Binding-site contacts:
Ligand atom C9 contacts residue VAL295 of chain 1.B at 4.0 Å (hydrophobic).
Ligand atom C1 contacts residue VAL247 of chain 1.B at 4.4 Å (hydrophobic).
Ligand atom C5 contacts residue LEU244 of chain 1.B at 4.1 Å (hydrophobic).
Ligand atom C2 contacts residue LEU244 of chain 1.B at 4.0 Å (hydrophobic).
Ligand atom C9 contacts residue VAL396 of chain 1.B at 4.2 Å (hydrophobic).
Ligand atom C2 contacts residue TYR96 of chain 1.B at 3.4 Å (hydrophobic).
Ligand atom C3 contacts residue HEM1 of chain 1.H at 4.5 Å.
Ligand atom C5 contacts residue CYN1 of chain 1.I at 3.3 Å.
Ligand atom C3 contacts residue LEU244 of chain 1.B at 3.9 Å (hydrophobic).
Ligand atom C8 contacts residue HEM1 of chain 1.H at 4.1 Å.
Ligand atom C6 contacts residue CYN1 of chain 1.I at 3.7 Å.
Ligand atom C6 contacts residue LEU244 of chain 1.B at 4.3 Å (hydrophobic).
Ligand atom C10 contacts residue VAL247 of chain 1.B at 3.8 Å (hydrophobic).
Ligand atom C10 contacts residue PHE87 of chain 1.B at 4.1 Å (hydrophobic).
Ligand atom C8 contacts residue ILE395 of chain 1.B at 4.1 Å (hydrophobic).
Ligand atom C4 contacts residue HEM1 of chain 1.H at 3.6 Å.
Ligand atom C4 contacts residue CYN1 of chain 1.I at 4.1 Å.
Ligand atom C8 contacts residue ASP297 of chain 1.B at 3.7 Å.
Ligand atom C9 contacts residue THR252 of chain 1.B at 4.0 Å.
Ligand atom C10 contacts residue THR185 of chain 1.B at 4.1 Å.
Ligand atom C10 contacts residue ILE395 of chain 1.B at 4.2 Å (hydrophobic).
Ligand atom O contacts residue PHE87 of chain 1.B at 3.3 Å.
Ligand atom C6 contacts residue VAL247 of chain 1.B at 4.0 Å (hydrophobic).
Ligand atom C9 contacts residue CYN1 of chain 1.I at 3.5 Å.
Ligand atom C9 contacts residue HEM1 of chain 1.H at 4.1 Å.
Ligand atom O contacts residue LEU244 of chain 1.B at 4.0 Å.
Ligand atom C7 contacts residue CYN1 of chain 1.I at 4.3 Å.
Ligand atom C6 contacts residue GLY248 of chain 1.B at 4.1 Å.
Ligand atom C2 contacts residue PHE87 of chain 1.B at 4.1 Å (hydrophobic).
Ligand atom C5 contacts residue HEM1 of chain 1.H at 3.7 Å.
Ligand atom C10 contacts residue VAL396 of chain 1.B at 4.2 Å (hydrophobic).
Ligand atom C3 contacts residue TYR96 of chain 1.B at 3.4 Å (hydrophobic).
Ligand atom C8 contacts residue VAL295 of chain 1.B at 3.7 Å (hydrophobic).
Ligand atom O contacts residue TYR96 of chain 1.B at 2.8 Å (h-bond).
Ligand atom C3 contacts residue THR101 of chain 1.B at 3.7 Å.

Sequence of chain 1.B:
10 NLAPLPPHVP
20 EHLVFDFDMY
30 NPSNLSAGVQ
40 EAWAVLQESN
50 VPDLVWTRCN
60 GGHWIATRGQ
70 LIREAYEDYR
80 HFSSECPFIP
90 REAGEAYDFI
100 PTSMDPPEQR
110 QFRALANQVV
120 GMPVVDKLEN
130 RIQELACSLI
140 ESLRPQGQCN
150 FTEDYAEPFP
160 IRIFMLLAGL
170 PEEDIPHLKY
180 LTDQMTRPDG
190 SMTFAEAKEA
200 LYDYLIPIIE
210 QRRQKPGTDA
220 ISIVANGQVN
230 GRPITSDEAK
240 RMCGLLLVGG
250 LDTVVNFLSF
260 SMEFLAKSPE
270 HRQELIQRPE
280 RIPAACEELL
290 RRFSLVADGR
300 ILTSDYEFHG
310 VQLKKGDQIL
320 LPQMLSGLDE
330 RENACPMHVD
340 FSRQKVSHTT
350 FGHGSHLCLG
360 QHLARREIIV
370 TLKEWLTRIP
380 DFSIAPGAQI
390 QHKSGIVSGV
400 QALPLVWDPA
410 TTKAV

A protein and the small-molecule ligand that binds it are described below.
Small molecule (SMILES): CC1(C)[C@@H]2CC[C@@]1(C)C(=O)C2